Sequence of chain 1.B:
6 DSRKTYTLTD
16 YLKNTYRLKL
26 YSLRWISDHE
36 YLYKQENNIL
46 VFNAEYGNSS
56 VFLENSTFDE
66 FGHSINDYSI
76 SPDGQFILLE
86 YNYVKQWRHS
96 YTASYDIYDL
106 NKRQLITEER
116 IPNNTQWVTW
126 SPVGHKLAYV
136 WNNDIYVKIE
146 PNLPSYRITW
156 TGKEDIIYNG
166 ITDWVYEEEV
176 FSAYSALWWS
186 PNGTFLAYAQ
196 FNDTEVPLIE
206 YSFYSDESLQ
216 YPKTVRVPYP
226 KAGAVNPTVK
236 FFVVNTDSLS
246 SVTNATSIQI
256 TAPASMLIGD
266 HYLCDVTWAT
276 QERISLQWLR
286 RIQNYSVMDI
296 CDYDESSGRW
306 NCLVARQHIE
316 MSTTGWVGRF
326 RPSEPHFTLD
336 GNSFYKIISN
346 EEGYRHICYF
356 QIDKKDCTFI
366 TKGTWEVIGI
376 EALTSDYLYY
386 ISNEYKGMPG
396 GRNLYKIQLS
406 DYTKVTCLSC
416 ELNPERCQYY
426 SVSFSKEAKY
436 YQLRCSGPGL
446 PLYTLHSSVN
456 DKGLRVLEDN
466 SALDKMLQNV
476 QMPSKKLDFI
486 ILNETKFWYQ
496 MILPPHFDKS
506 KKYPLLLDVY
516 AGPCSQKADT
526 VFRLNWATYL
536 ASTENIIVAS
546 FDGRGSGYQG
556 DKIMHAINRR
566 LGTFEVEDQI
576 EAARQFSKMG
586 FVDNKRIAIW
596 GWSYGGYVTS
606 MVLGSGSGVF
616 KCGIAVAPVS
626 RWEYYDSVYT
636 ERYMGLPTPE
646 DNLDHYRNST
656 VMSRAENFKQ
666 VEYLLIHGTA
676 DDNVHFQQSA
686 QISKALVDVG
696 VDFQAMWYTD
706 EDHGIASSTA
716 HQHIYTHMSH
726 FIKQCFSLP

Binding-site contacts:
Ligand atom C1 contacts residue ILE162 of chain 1.B at 4.1 Å (hydrophobic).
Ligand atom C7 contacts residue ASN197 of chain 1.B at 3.4 Å.
Ligand atom C1 contacts residue ASN197 of chain 1.B at 1.4 Å.
Ligand atom C6 contacts residue GLU200 of chain 1.B at 3.8 Å.
Ligand atom C2 contacts residue ASN197 of chain 1.B at 2.5 Å.
Ligand atom O5 contacts residue ASN197 of chain 1.B at 2.4 Å (h-bond).
Ligand atom O5 contacts residue THR199 of chain 1.B at 3.7 Å.
Ligand atom N2 contacts residue ILE162 of chain 1.B at 3.5 Å.
Ligand atom C6 contacts residue THR199 of chain 1.B at 4.4 Å.
Ligand atom C3 contacts residue ASN197 of chain 1.B at 3.8 Å.
Ligand atom C8 contacts residue THR199 of chain 1.B at 3.9 Å.
Ligand atom O6 contacts residue THR199 of chain 1.B at 3.8 Å.
Ligand atom O6 contacts residue GLU200 of chain 1.B at 2.8 Å (salt-bridge).
Ligand atom O7 contacts residue GLN195 of chain 1.B at 4.2 Å.
Ligand atom C4 contacts residue ASN197 of chain 1.B at 4.2 Å.
Ligand atom O7 contacts residue ILE162 of chain 1.B at 4.4 Å.
Ligand atom N2 contacts residue ASN197 of chain 1.B at 2.9 Å (h-bond).
Ligand atom C1 contacts residue THR199 of chain 1.B at 3.4 Å.
Ligand atom C8 contacts residue ILE162 of chain 1.B at 3.7 Å (hydrophobic).
Ligand atom C8 contacts residue THR156 of chain 1.B at 4.2 Å.
Ligand atom C7 contacts residue ILE162 of chain 1.B at 3.7 Å (hydrophobic).
Ligand atom C5 contacts residue THR199 of chain 1.B at 3.8 Å.
Ligand atom O7 contacts residue ASN197 of chain 1.B at 3.5 Å (h-bond).
Ligand atom O7 contacts residue LYS235 of chain 1.B at 4.2 Å.
Ligand atom C2 contacts residue ILE162 of chain 1.B at 4.4 Å (hydrophobic).
Ligand atom C5 contacts residue ASN197 of chain 1.B at 3.7 Å.

The protein below binds the small molecule below.
Small molecule (SMILES): CC(=O)N[C@H]1[C@H](O[C@H]2[C@H](O)[C@@H](NC(C)=O)CO[C@@H]2CO)O[C@H](CO)[C@@H](O)[C@@H]1O